Sequence of chain 1.A:
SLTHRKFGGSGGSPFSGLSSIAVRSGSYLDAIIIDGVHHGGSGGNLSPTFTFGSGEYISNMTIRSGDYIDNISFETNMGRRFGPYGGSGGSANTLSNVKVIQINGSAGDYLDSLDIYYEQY

Binding-site contacts:
Ligand atom C4 contacts residue GLY12 of chain 1.A at 4.4 Å.
Ligand atom O1 contacts residue GLY109 of chain 1.B at 4.3 Å.
Ligand atom C6 contacts residue GLY109 of chain 1.B at 4.4 Å.
Ligand atom O3 contacts residue GLY13 of chain 1.A at 3.0 Å (h-bond).
Ligand atom O5 contacts residue TYR111 of chain 1.B at 4.5 Å.
Ligand atom C6 contacts residue TYR69 of chain 1.B at 3.9 Å (hydrophobic).
Ligand atom C6 contacts residue ASP110 of chain 1.B at 3.7 Å.
Ligand atom C5 contacts residue ASP113 of chain 1.B at 4.1 Å.
Ligand atom C5 contacts residue ASP110 of chain 1.B at 4.0 Å.
Ligand atom O4 contacts residue GLY13 of chain 1.A at 3.5 Å (h-bond).
Ligand atom C6 contacts residue ASP113 of chain 1.B at 3.5 Å.
Ligand atom O6 contacts residue ASP110 of chain 1.B at 3.1 Å (salt-bridge).
Ligand atom O6 contacts residue ALA108 of chain 1.B at 4.3 Å.
Ligand atom C4 contacts residue GLY109 of chain 1.B at 4.4 Å.
Ligand atom O1 contacts residue ASP110 of chain 1.B at 3.2 Å (salt-bridge).
Ligand atom C4 contacts residue GLY13 of chain 1.A at 3.6 Å.
Ligand atom C6 contacts residue TYR111 of chain 1.B at 3.5 Å (hydrophobic).
Ligand atom C4 contacts residue ASP113 of chain 1.B at 3.4 Å.
Ligand atom C1 contacts residue ASP110 of chain 1.B at 4.0 Å.
Ligand atom O6 contacts residue ASP113 of chain 1.B at 2.6 Å (salt-bridge).
Ligand atom O4 contacts residue ASP113 of chain 1.B at 2.5 Å (salt-bridge).
Ligand atom O5 contacts residue GLY109 of chain 1.B at 3.9 Å.
Ligand atom O4 contacts residue TYR69 of chain 1.B at 4.2 Å.
Ligand atom O5 contacts residue ASP110 of chain 1.B at 3.1 Å (salt-bridge).
Ligand atom O6 contacts residue GLY109 of chain 1.B at 3.2 Å (h-bond).
Ligand atom C3 contacts residue GLY13 of chain 1.A at 3.9 Å.
Ligand atom C5 contacts residue GLY109 of chain 1.B at 4.5 Å.
Ligand atom O3 contacts residue GLY12 of chain 1.A at 3.9 Å.
Ligand atom O4 contacts residue GLY12 of chain 1.A at 3.5 Å.
Ligand atom O6 contacts residue TYR111 of chain 1.B at 2.9 Å (h-bond).

The small molecule below binds the protein below.
Small molecule (SMILES): CC(=O)N[C@@H]1[C@@H](O)[C@H](O)[C@@H](CO)O[C@H]1O

Sequence of chain 1.B:
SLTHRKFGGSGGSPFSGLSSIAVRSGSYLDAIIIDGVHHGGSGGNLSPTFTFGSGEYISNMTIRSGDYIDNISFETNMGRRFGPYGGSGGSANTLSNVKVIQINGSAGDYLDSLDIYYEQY